A protein and the small-molecule ligand that binds it are described below.
Small molecule (SMILES): C[C@H]1O[C@@H](n2cnc3c(N)ncnc32)[C@H](O)[C@@H]1O

Sequence of chain 1.B:
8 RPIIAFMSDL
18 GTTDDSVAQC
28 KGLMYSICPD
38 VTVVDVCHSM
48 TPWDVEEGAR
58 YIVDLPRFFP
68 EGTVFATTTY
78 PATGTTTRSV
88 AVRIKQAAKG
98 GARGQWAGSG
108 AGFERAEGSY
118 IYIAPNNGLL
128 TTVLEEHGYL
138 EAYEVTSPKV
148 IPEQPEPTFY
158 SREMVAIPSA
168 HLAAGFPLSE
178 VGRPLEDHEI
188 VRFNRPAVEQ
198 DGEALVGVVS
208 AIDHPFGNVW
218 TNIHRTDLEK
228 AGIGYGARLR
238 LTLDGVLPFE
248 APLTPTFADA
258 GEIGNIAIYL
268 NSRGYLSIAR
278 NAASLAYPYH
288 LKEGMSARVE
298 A

Binding-site contacts:
Ligand atom N1 contacts residue PHE254 of chain 1.B at 3.5 Å.
Ligand atom N3 contacts residue PHE254 of chain 1.B at 3.6 Å.
Ligand atom C4 contacts residue PHE254 of chain 1.B at 3.6 Å (hydrophobic).
Ligand atom N7 contacts residue PHE213 of chain 1.B at 3.7 Å.
Ligand atom N6 contacts residue PHE254 of chain 1.B at 3.5 Å.
Ligand atom C6 contacts residue PHE254 of chain 1.B at 3.5 Å (hydrophobic).
Ligand atom O4' contacts residue THR80 of chain 1.A at 3.4 Å.
Ligand atom C2 contacts residue ALA279 of chain 1.B at 3.3 Å (hydrophobic).
Ligand atom N1 contacts residue ARG277 of chain 1.B at 3.5 Å (salt-bridge).
Ligand atom O2' contacts residue ASP16 of chain 1.A at 2.6 Å (salt-bridge).
Ligand atom C5 contacts residue TRP50 of chain 1.A at 3.6 Å (hydrophobic).
Ligand atom C5' contacts residue THR155 of chain 1.A at 3.5 Å.
Ligand atom N1 contacts residue ALA279 of chain 1.B at 2.9 Å (h-bond).
Ligand atom C5 contacts residue PHE254 of chain 1.B at 3.6 Å (hydrophobic).
Ligand atom C4' contacts residue TYR77 of chain 1.A at 3.5 Å (hydrophobic).
Ligand atom C2' contacts residue PHE213 of chain 1.B at 3.7 Å (hydrophobic).
Ligand atom C3' contacts residue SER158 of chain 1.A at 3.6 Å.
Ligand atom N6 contacts residue ASN215 of chain 1.B at 2.9 Å (h-bond).
Ligand atom O2' contacts residue TRP50 of chain 1.A at 3.4 Å (h-bond).
Ligand atom C5' contacts residue SER158 of chain 1.A at 3.5 Å.
Ligand atom C2 contacts residue PHE254 of chain 1.B at 3.7 Å (hydrophobic).
Ligand atom O3' contacts residue SER158 of chain 1.A at 2.6 Å (h-bond).
Ligand atom C6 contacts residue ARG277 of chain 1.B at 3.7 Å.
Ligand atom O4' contacts residue TYR77 of chain 1.A at 3.7 Å.
Ligand atom C5' contacts residue TYR157 of chain 1.A at 3.6 Å (hydrophobic).
Ligand atom C6 contacts residue TRP50 of chain 1.A at 3.6 Å (hydrophobic).
Ligand atom N9 contacts residue TRP50 of chain 1.A at 3.5 Å (h-bond).
Ligand atom C2' contacts residue ASP16 of chain 1.A at 3.6 Å.
Ligand atom C1' contacts residue TYR77 of chain 1.A at 3.4 Å (hydrophobic).
Ligand atom N7 contacts residue ASN215 of chain 1.B at 3.1 Å (h-bond).
Ligand atom N7 contacts residue PHE254 of chain 1.B at 3.5 Å.
Ligand atom N3 contacts residue PRO78 of chain 1.A at 3.4 Å.
Ligand atom N6 contacts residue ARG277 of chain 1.B at 3.0 Å (salt-bridge).
Ligand atom O3' contacts residue TYR77 of chain 1.A at 3.4 Å (h-bond).
Ligand atom O3' contacts residue ASP16 of chain 1.A at 2.6 Å (salt-bridge).
Ligand atom O2' contacts residue TYR77 of chain 1.A at 3.2 Å (h-bond).
Ligand atom C4 contacts residue TRP50 of chain 1.A at 3.2 Å (hydrophobic).
Ligand atom N3 contacts residue TRP50 of chain 1.A at 3.5 Å (h-bond).
Ligand atom C2 contacts residue PRO78 of chain 1.A at 3.6 Å (hydrophobic).
Ligand atom C3' contacts residue ASP16 of chain 1.A at 3.5 Å.

Sequence of chain 1.A:
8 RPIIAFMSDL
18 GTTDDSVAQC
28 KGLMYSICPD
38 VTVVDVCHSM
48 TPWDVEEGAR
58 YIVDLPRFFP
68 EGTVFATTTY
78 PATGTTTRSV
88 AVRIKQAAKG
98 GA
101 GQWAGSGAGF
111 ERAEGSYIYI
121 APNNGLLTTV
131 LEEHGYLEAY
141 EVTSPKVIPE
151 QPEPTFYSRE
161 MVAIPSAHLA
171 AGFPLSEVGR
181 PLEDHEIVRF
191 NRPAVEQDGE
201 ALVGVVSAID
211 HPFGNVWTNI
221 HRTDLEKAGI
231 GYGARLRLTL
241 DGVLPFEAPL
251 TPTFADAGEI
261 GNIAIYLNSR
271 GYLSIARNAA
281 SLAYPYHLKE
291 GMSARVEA